Sequence of chain 1.B:
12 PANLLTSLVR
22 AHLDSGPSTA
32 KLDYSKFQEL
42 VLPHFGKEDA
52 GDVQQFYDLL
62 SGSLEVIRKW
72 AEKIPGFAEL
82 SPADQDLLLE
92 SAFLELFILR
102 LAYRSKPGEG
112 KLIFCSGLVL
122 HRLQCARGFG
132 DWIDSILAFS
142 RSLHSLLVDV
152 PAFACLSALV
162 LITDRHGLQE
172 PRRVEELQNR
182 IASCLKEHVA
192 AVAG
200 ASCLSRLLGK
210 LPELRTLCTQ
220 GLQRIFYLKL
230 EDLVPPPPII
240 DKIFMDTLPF

This protein binds this small molecule.
Small molecule (SMILES): CCCCCCCC(=O)c1cc(O)c(O)c(O)c1

Binding-site contacts:
Ligand atom C18 contacts residue PHE140 of chain 1.B at 4.2 Å (hydrophobic).
Ligand atom C12 contacts residue LEU160 of chain 1.B at 4.3 Å (hydrophobic).
Ligand atom C17 contacts residue LEU100 of chain 1.B at 4.0 Å (hydrophobic).
Ligand atom O9 contacts residue THR164 of chain 1.B at 2.6 Å (h-bond).
Ligand atom O11 contacts residue VAL161 of chain 1.B at 4.2 Å.
Ligand atom C15 contacts residue VAL161 of chain 1.B at 4.2 Å (hydrophobic).
Ligand atom C5 contacts residue GLN179 of chain 1.B at 3.3 Å.
Ligand atom C17 contacts residue LEU206 of chain 1.B at 3.5 Å (hydrophobic).
Ligand atom C6 contacts residue THR164 of chain 1.B at 3.4 Å.
Ligand atom C14 contacts residue LEU207 of chain 1.B at 4.3 Å (hydrophobic).
Ligand atom O10 contacts residue THR164 of chain 1.B at 4.0 Å.
Ligand atom C14 contacts residue LEU157 of chain 1.B at 4.3 Å (hydrophobic).
Ligand atom C16 contacts residue LEU206 of chain 1.B at 3.7 Å (hydrophobic).
Ligand atom C7 contacts residue LEU160 of chain 1.B at 2.8 Å (hydrophobic).
Ligand atom O8 contacts residue ILE163 of chain 1.B at 3.0 Å (h-bond).
Ligand atom O9 contacts residue GLN179 of chain 1.B at 2.6 Å (h-bond).
Ligand atom C15 contacts residue LEU210 of chain 1.B at 4.5 Å (hydrophobic).
Ligand atom C7 contacts residue VAL161 of chain 1.B at 4.1 Å (hydrophobic).
Ligand atom C14 contacts residue LEU206 of chain 1.B at 4.0 Å (hydrophobic).
Ligand atom O8 contacts residue LEU160 of chain 1.B at 2.6 Å (h-bond).
Ligand atom C7 contacts residue THR164 of chain 1.B at 4.4 Å.
Ligand atom C6 contacts residue GLN179 of chain 1.B at 3.4 Å.
Ligand atom C18 contacts residue LEU206 of chain 1.B at 3.6 Å (hydrophobic).
Ligand atom C16 contacts residue LEU213 of chain 1.B at 4.3 Å (hydrophobic).
Ligand atom C6 contacts residue LEU160 of chain 1.B at 3.0 Å (hydrophobic).
Ligand atom C6 contacts residue ILE163 of chain 1.B at 4.2 Å (hydrophobic).
Ligand atom O8 contacts residue THR164 of chain 1.B at 3.5 Å (h-bond).
Ligand atom C13 contacts residue VAL161 of chain 1.B at 3.7 Å (hydrophobic).
Ligand atom C5 contacts residue LEU160 of chain 1.B at 4.2 Å (hydrophobic).
Ligand atom C14 contacts residue LEU210 of chain 1.B at 4.4 Å (hydrophobic).
Ligand atom O8 contacts residue GLN179 of chain 1.B at 2.7 Å (h-bond).
Ligand atom C2 contacts residue LEU160 of chain 1.B at 3.9 Å (hydrophobic).
Ligand atom C18 contacts residue LEU210 of chain 1.B at 4.2 Å (hydrophobic).
Ligand atom C18 contacts residue LYS209 of chain 1.B at 3.6 Å.
Ligand atom C15 contacts residue LEU206 of chain 1.B at 3.9 Å (hydrophobic).
Ligand atom C13 contacts residue LEU157 of chain 1.B at 3.8 Å (hydrophobic).
Ligand atom C5 contacts residue THR164 of chain 1.B at 3.0 Å.
Ligand atom C16 contacts residue LEU210 of chain 1.B at 3.5 Å (hydrophobic).
Ligand atom C12 contacts residue LEU157 of chain 1.B at 4.4 Å (hydrophobic).
Ligand atom C4 contacts residue THR164 of chain 1.B at 3.7 Å.